Sequence of chain 1.A:
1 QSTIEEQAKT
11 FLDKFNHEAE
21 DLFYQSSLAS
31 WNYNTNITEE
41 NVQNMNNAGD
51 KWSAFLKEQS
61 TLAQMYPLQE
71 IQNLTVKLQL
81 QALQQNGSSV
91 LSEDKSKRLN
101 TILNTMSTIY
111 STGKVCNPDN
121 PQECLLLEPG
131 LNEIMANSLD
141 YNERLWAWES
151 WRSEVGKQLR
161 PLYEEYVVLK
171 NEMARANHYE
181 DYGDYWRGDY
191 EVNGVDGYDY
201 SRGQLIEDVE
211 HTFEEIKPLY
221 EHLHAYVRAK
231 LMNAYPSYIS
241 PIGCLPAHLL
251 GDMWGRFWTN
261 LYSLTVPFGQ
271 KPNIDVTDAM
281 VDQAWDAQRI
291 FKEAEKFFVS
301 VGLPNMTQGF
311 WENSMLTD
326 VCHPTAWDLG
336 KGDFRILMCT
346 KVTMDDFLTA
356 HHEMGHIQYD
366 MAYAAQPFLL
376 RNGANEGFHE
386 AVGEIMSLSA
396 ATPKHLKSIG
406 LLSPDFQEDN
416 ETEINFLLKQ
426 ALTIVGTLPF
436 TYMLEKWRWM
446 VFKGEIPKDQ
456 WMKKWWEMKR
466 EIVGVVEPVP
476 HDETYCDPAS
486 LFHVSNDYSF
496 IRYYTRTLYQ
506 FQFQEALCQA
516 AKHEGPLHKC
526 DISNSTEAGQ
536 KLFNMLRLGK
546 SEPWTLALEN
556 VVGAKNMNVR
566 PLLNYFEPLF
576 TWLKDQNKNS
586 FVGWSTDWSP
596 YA

A small-molecule ligand and the protein it binds are described below.
Small molecule (SMILES): CC(=O)N[C@H]1[C@H](O[C@H]2[C@H](O)[C@@H](NC(C)=O)CO[C@@H]2CO)O[C@H](CO)[C@@H](O)[C@@H]1O

Binding-site contacts:
Ligand atom N2 contacts residue ASN73 of chain 1.A at 2.4 Å (h-bond).
Ligand atom O6 contacts residue LYS9 of chain 1.A at 4.0 Å.
Ligand atom O5 contacts residue LYS9 of chain 1.A at 3.4 Å (salt-bridge).
Ligand atom C4 contacts residue ASN73 of chain 1.A at 4.2 Å.
Ligand atom O5 contacts residue ASN73 of chain 1.A at 2.6 Å (h-bond).
Ligand atom C2 contacts residue ASN73 of chain 1.A at 2.2 Å.
Ligand atom C1 contacts residue ASN73 of chain 1.A at 1.4 Å.
Ligand atom C7 contacts residue ASN73 of chain 1.A at 3.4 Å.
Ligand atom C1 contacts residue LYS9 of chain 1.A at 4.0 Å.
Ligand atom O7 contacts residue ASN73 of chain 1.A at 4.1 Å.
Ligand atom C8 contacts residue ASN73 of chain 1.A at 4.3 Å.
Ligand atom C5 contacts residue ASN73 of chain 1.A at 3.8 Å.
Ligand atom C6 contacts residue LYS9 of chain 1.A at 4.5 Å.
Ligand atom C3 contacts residue ASN73 of chain 1.A at 3.6 Å.